Binding-site contacts:
Ligand atom C7 contacts residue PRO216 of chain 1.C at 4.1 Å (hydrophobic).
Ligand atom C7 contacts residue NAG1 of chain 1.I at 4.0 Å.
Ligand atom C7 contacts residue THR214 of chain 1.C at 4.2 Å.
Ligand atom O7 contacts residue THR214 of chain 1.C at 3.0 Å (h-bond).
Ligand atom C4 contacts residue ASN212 of chain 1.C at 4.2 Å.
Ligand atom O7 contacts residue NAG1 of chain 1.I at 4.2 Å.
Ligand atom C2 contacts residue ASN212 of chain 1.C at 2.4 Å.
Ligand atom O5 contacts residue THR214 of chain 1.C at 4.4 Å.
Ligand atom C8 contacts residue NAG1 of chain 1.I at 3.5 Å.
Ligand atom C1 contacts residue ASN212 of chain 1.C at 1.4 Å.
Ligand atom C1 contacts residue THR214 of chain 1.C at 4.1 Å.
Ligand atom O5 contacts residue ASN212 of chain 1.C at 2.4 Å (h-bond).
Ligand atom C8 contacts residue ASN212 of chain 1.C at 4.3 Å.
Ligand atom C7 contacts residue GLY215 of chain 1.C at 4.4 Å.
Ligand atom C2 contacts residue THR214 of chain 1.C at 4.2 Å.
Ligand atom C8 contacts residue PRO216 of chain 1.C at 4.3 Å (hydrophobic).
Ligand atom C5 contacts residue ASN212 of chain 1.C at 3.7 Å.
Ligand atom O7 contacts residue GLY215 of chain 1.C at 3.3 Å.
Ligand atom O7 contacts residue ASN212 of chain 1.C at 2.9 Å (h-bond).
Ligand atom O7 contacts residue PRO216 of chain 1.C at 3.6 Å.
Ligand atom N2 contacts residue ASN212 of chain 1.C at 2.8 Å (h-bond).
Ligand atom C3 contacts residue ASN212 of chain 1.C at 3.7 Å.
Ligand atom C7 contacts residue ASN212 of chain 1.C at 3.1 Å.

This protein binds this small molecule.
Small molecule (SMILES): CC(=O)N[C@H]1[C@H](O[C@H]2[C@H](O)[C@@H](NC(C)=O)CO[C@@H]2CO)O[C@H](CO)[C@@H](O)[C@@H]1O

Sequence of chain 1.C:
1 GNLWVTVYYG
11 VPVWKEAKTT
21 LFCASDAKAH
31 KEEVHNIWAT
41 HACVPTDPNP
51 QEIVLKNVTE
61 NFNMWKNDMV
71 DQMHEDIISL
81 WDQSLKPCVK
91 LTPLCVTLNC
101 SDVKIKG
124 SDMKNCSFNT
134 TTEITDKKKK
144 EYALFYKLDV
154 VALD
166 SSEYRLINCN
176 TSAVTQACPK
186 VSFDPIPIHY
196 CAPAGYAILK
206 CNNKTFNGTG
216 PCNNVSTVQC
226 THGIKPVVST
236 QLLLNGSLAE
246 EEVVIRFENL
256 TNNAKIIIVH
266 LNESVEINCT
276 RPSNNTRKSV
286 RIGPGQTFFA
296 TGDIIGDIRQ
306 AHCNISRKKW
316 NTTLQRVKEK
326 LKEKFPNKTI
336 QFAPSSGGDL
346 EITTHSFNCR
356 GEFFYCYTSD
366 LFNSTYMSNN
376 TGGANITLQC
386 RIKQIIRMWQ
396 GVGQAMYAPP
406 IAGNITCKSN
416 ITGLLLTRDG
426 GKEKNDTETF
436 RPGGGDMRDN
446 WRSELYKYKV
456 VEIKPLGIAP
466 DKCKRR